Sequence of chain 1.B:
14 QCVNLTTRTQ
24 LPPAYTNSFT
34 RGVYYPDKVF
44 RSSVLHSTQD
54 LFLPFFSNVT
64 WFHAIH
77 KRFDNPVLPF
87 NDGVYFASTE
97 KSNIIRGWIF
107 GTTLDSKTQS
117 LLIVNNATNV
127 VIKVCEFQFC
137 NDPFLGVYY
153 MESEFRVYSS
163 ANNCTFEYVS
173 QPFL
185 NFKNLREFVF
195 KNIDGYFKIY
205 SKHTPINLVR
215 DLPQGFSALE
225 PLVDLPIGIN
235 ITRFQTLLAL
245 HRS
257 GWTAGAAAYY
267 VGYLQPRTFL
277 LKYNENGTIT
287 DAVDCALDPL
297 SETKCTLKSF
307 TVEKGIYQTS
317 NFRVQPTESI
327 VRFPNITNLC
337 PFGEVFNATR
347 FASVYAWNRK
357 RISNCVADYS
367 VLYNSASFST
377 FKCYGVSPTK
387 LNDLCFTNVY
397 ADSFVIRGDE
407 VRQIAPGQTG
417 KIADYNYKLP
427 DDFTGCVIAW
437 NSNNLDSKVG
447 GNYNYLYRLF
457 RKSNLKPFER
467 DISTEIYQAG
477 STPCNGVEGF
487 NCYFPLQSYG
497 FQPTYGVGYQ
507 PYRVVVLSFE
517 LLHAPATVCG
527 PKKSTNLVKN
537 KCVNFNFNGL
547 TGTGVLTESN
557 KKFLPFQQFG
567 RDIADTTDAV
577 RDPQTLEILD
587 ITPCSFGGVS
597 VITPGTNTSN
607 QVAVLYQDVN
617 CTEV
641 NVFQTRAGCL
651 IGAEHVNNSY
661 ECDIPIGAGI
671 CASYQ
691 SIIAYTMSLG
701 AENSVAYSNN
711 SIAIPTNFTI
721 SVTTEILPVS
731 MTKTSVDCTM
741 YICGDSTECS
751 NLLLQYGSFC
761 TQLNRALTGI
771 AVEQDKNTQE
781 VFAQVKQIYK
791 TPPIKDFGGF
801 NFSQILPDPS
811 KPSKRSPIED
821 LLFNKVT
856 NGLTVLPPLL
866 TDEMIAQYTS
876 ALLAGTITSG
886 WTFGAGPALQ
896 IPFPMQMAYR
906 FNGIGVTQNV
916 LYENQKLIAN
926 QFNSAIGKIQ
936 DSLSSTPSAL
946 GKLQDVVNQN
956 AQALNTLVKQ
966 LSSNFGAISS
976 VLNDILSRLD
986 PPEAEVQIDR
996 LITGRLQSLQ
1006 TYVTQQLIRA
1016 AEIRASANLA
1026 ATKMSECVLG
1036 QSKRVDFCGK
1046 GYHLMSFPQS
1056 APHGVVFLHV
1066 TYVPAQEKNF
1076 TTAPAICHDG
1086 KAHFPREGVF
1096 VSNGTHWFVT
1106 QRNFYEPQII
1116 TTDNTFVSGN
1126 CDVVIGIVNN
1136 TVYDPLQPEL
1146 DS

Binding-site contacts:
Ligand atom C8 contacts residue PHE338 of chain 1.B at 3.8 Å (hydrophobic).
Ligand atom O7 contacts residue GLY339 of chain 1.B at 4.2 Å.
Ligand atom O7 contacts residue ASN343 of chain 1.B at 4.5 Å.
Ligand atom C7 contacts residue ASN343 of chain 1.B at 3.6 Å.
Ligand atom N2 contacts residue ASN343 of chain 1.B at 2.8 Å (h-bond).
Ligand atom C1 contacts residue ASN343 of chain 1.B at 1.4 Å.
Ligand atom C8 contacts residue ASN343 of chain 1.B at 3.9 Å.
Ligand atom O5 contacts residue ASN343 of chain 1.B at 2.4 Å (h-bond).
Ligand atom C5 contacts residue ASN343 of chain 1.B at 3.7 Å.
Ligand atom C4 contacts residue ASN343 of chain 1.B at 4.2 Å.
Ligand atom C2 contacts residue ASN343 of chain 1.B at 2.5 Å.
Ligand atom C7 contacts residue GLY339 of chain 1.B at 4.1 Å.
Ligand atom C8 contacts residue GLY339 of chain 1.B at 3.8 Å.
Ligand atom C3 contacts residue ASN343 of chain 1.B at 3.9 Å.

The small molecule below binds the protein below.
Small molecule (SMILES): CC(=O)N[C@@H]1[C@@H](O)[C@H](O)[C@@H](CO)O[C@H]1O